The small molecule below binds the protein below.
Small molecule (SMILES): COc1ncccc1Nc1nccc(-c2cc(C#N)c3c(c2)[C@](C)(CO)CN3)n1

Sequence of chain 1.A:
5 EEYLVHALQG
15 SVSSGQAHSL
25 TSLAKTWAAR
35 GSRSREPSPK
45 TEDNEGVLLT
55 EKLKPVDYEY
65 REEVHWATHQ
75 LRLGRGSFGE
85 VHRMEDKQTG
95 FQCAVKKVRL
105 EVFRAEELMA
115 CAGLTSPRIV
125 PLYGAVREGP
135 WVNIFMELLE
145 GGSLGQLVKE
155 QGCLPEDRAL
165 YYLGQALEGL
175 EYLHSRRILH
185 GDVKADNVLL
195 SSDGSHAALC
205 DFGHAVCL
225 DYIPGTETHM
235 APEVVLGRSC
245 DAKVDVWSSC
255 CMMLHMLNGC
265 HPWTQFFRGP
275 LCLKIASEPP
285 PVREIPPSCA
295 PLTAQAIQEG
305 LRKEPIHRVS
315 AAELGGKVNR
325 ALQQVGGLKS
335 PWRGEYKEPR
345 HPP

Binding-site contacts:
Ligand atom C5 contacts residue CYS204 of chain 1.A at 3.8 Å (hydrophobic).
Ligand atom O1 contacts residue LEU143 of chain 1.A at 3.3 Å (h-bond).
Ligand atom N1 contacts residue LEU142 of chain 1.A at 3.6 Å.
Ligand atom C contacts residue VAL85 of chain 1.A at 3.8 Å (hydrophobic).
Ligand atom C19 contacts residue GLU144 of chain 1.A at 3.4 Å.
Ligand atom N5 contacts residue ASP205 of chain 1.A at 3.3 Å.
Ligand atom C6 contacts residue ASN191 of chain 1.A at 3.7 Å.
Ligand atom N contacts residue ASP205 of chain 1.A at 3.0 Å (salt-bridge).
Ligand atom N5 contacts residue LYS100 of chain 1.A at 3.0 Å (salt-bridge).
Ligand atom C contacts residue CYS204 of chain 1.A at 3.8 Å (hydrophobic).
Ligand atom N1 contacts residue LEU143 of chain 1.A at 3.0 Å (h-bond).
Ligand atom C5 contacts residue VAL85 of chain 1.A at 3.8 Å (hydrophobic).
Ligand atom C13 contacts residue LEU143 of chain 1.A at 3.6 Å (hydrophobic).
Ligand atom C16 contacts residue GLY146 of chain 1.A at 3.6 Å.
Ligand atom C15 contacts residue LEU143 of chain 1.A at 3.7 Å (hydrophobic).
Ligand atom O contacts residue GLY78 of chain 1.A at 3.3 Å.
Ligand atom N contacts residue GLY80 of chain 1.A at 3.3 Å.
Ligand atom C10 contacts residue LEU193 of chain 1.A at 3.3 Å (hydrophobic).
Ligand atom N2 contacts residue LEU193 of chain 1.A at 3.5 Å.
Ligand atom C19 contacts residue ARG87 of chain 1.A at 3.6 Å.
Ligand atom C2 contacts residue LEU193 of chain 1.A at 3.7 Å (hydrophobic).
Ligand atom N3 contacts residue LEU143 of chain 1.A at 2.8 Å (h-bond).
Ligand atom C12 contacts residue LEU193 of chain 1.A at 3.6 Å (hydrophobic).
Ligand atom O contacts residue ARG79 of chain 1.A at 3.0 Å (salt-bridge).
Ligand atom C6 contacts residue GLY80 of chain 1.A at 3.8 Å.
Ligand atom C11 contacts residue LEU193 of chain 1.A at 3.3 Å (hydrophobic).
Ligand atom C9 contacts residue GLY78 of chain 1.A at 3.6 Å.
Ligand atom C9 contacts residue ARG79 of chain 1.A at 3.5 Å.
Ligand atom C13 contacts residue LEU193 of chain 1.A at 3.8 Å (hydrophobic).
Ligand atom C12 contacts residue GLU141 of chain 1.A at 3.1 Å.
Ligand atom C12 contacts residue LEU143 of chain 1.A at 3.7 Å (hydrophobic).
Ligand atom C2 contacts residue VAL85 of chain 1.A at 3.8 Å (hydrophobic).
Ligand atom C20 contacts residue ASP205 of chain 1.A at 3.6 Å.
Ligand atom C11 contacts residue ALA98 of chain 1.A at 3.6 Å (hydrophobic).
Ligand atom N4 contacts residue GLY146 of chain 1.A at 3.8 Å.
Ligand atom C17 contacts residue GLY146 of chain 1.A at 3.7 Å.
Ligand atom C12 contacts residue ALA98 of chain 1.A at 3.5 Å (hydrophobic).
Ligand atom C14 contacts residue LEU143 of chain 1.A at 3.5 Å (hydrophobic).
Ligand atom C6 contacts residue ARG79 of chain 1.A at 3.6 Å.
Ligand atom C8 contacts residue ASP190 of chain 1.A at 3.1 Å.